Binding-site contacts:
Ligand atom CAL contacts residue LYS15 of chain 1.B at 4.2 Å.
Ligand atom CAJ contacts residue ALA108 of chain 1.B at 3.7 Å (hydrophobic).
Ligand atom CAG contacts residue ALA108 of chain 1.B at 4.3 Å (hydrophobic).
Ligand atom BRAC contacts residue THR106 of chain 1.B at 4.2 Å.
Ligand atom CAE contacts residue SER117 of chain 1.B at 3.8 Å.
Ligand atom CAF contacts residue LEU110 of chain 1.B at 4.0 Å (hydrophobic).
Ligand atom CAI contacts residue LEU17 of chain 1.B at 3.4 Å (hydrophobic).
Ligand atom CAE contacts residue LEU110 of chain 1.B at 3.9 Å (hydrophobic).
Ligand atom CAG contacts residue LEU110 of chain 1.B at 4.3 Å (hydrophobic).
Ligand atom CAK contacts residue LEU17 of chain 1.B at 4.3 Å (hydrophobic).
Ligand atom BRAB contacts residue LYS15 of chain 1.B at 4.0 Å.
Ligand atom CAO contacts residue LEU17 of chain 1.B at 4.1 Å (hydrophobic).
Ligand atom BRAC contacts residue LYS15 of chain 1.B at 4.1 Å.
Ligand atom BRAB contacts residue LEU17 of chain 1.B at 3.7 Å.
Ligand atom CAM contacts residue ALA108 of chain 1.B at 4.0 Å (hydrophobic).
Ligand atom CAE contacts residue THR119 of chain 1.B at 4.5 Å.
Ligand atom OAA contacts residue LYS15 of chain 1.B at 2.5 Å (salt-bridge).
Ligand atom CAD contacts residue SER117 of chain 1.B at 3.6 Å.
Ligand atom CAM contacts residue LYS15 of chain 1.B at 4.3 Å.
Ligand atom CAG contacts residue THR119 of chain 1.B at 4.2 Å.
Ligand atom BRAC contacts residue VAL121 of chain 1.B at 4.4 Å.
Ligand atom BRAC contacts residue ALA108 of chain 1.B at 3.9 Å.
Ligand atom CAL contacts residue LEU17 of chain 1.B at 3.5 Å (hydrophobic).
Ligand atom CAD contacts residue LEU110 of chain 1.B at 3.9 Å (hydrophobic).
Ligand atom CAK contacts residue LYS15 of chain 1.B at 3.6 Å.

Sequence of chain 1.B:
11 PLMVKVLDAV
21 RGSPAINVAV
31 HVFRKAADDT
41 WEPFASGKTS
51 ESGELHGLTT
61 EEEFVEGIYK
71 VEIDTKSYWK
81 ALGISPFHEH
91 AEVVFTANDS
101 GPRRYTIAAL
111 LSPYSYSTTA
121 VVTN

The protein below binds the small molecule below.
Small molecule (SMILES): Oc1c(Br)cc(-c2ccccc2)cc1Br